A protein and the small-molecule ligand that binds it are described below.
Small molecule (SMILES): Nc1nc2ccccc2[nH]1

Binding-site contacts:
Ligand atom CAE contacts residue HIS133 of chain 1.A at 3.9 Å.
Ligand atom CAH contacts residue GLU160 of chain 1.A at 3.5 Å.
Ligand atom NAG contacts residue HIS133 of chain 1.A at 3.3 Å.
Ligand atom NAA contacts residue HIS133 of chain 1.A at 3.2 Å (h-bond).
Ligand atom CAJ contacts residue HIS133 of chain 1.A at 3.5 Å.
Ligand atom CAB contacts residue ARG6 of chain 1.A at 3.7 Å.
Ligand atom CAC contacts residue ARG6 of chain 1.A at 4.4 Å.
Ligand atom CAD contacts residue ARG6 of chain 1.A at 4.4 Å.
Ligand atom CAC contacts residue HIS133 of chain 1.A at 3.8 Å.
Ligand atom NAA contacts residue GLU160 of chain 1.A at 2.8 Å (salt-bridge).
Ligand atom CAI contacts residue GLU160 of chain 1.A at 4.0 Å.
Ligand atom CAD contacts residue HIS133 of chain 1.A at 3.8 Å.
Ligand atom CAB contacts residue HIS133 of chain 1.A at 3.8 Å.
Ligand atom CAH contacts residue HIS133 of chain 1.A at 3.1 Å.
Ligand atom NAF contacts residue GLU160 of chain 1.A at 2.8 Å (salt-bridge).
Ligand atom NAF contacts residue HIS133 of chain 1.A at 3.4 Å (h-bond).
Ligand atom CAI contacts residue HIS133 of chain 1.A at 3.4 Å.

Sequence of chain 1.A:
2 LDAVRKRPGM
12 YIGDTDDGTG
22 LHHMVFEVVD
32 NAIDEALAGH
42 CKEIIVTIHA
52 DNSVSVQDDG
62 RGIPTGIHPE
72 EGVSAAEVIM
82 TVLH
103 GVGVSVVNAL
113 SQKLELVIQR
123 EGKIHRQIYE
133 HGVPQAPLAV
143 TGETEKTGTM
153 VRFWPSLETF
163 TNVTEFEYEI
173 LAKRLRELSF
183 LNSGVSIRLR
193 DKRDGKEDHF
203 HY